Sequence of chain 1.A:
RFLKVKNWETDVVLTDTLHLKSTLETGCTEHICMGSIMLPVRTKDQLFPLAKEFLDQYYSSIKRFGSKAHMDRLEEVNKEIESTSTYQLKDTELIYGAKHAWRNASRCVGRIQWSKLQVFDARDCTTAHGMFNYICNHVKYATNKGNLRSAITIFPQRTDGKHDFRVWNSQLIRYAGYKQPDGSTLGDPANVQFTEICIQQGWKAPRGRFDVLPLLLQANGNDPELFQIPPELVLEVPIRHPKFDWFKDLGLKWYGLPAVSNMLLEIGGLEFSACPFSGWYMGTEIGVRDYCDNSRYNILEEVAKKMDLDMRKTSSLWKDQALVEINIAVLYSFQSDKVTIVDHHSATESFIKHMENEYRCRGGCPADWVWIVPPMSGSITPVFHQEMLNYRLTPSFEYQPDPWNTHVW

Binding-site contacts:
Ligand atom F13 contacts residue PHE288 of chain 1.B at 3.6 Å.
Ligand atom C5' contacts residue TRP382 of chain 1.B at 3.4 Å (hydrophobic).
Ligand atom C2 contacts residue GLN182 of chain 1.B at 3.2 Å.
Ligand atom C3 contacts residue HEM1 of chain 1.H at 3.8 Å.
Ligand atom C3 contacts residue VAL271 of chain 1.B at 3.8 Å (hydrophobic).
Ligand atom C14 contacts residue HEM1 of chain 1.H at 3.6 Å.
Ligand atom O1 contacts residue HEM1 of chain 1.H at 3.1 Å (h-bond).
Ligand atom F13 contacts residue HEM1 of chain 1.H at 3.7 Å.
Ligand atom F13 contacts residue PRO269 of chain 1.B at 3.7 Å.
Ligand atom C16 contacts residue HEM1 of chain 1.H at 3.7 Å.
Ligand atom N6A contacts residue TYR410 of chain 1.B at 3.8 Å.
Ligand atom N1A contacts residue TRP382 of chain 1.B at 3.7 Å.
Ligand atom C16 contacts residue GLU296 of chain 1.B at 3.1 Å.
Ligand atom N1' contacts residue H4B1 of chain 1.I at 2.8 Å (h-bond).
Ligand atom C4 contacts residue HEM1 of chain 1.H at 3.3 Å.
Ligand atom C12 contacts residue VAL271 of chain 1.B at 3.8 Å (hydrophobic).
Ligand atom C2A contacts residue HEM1 of chain 1.H at 3.5 Å.
Ligand atom N1' contacts residue HEM1 of chain 1.H at 2.7 Å (h-bond).
Ligand atom C6A contacts residue HEM1 of chain 1.H at 3.5 Å.
Ligand atom C5' contacts residue H4B1 of chain 1.I at 3.3 Å.
Ligand atom C2' contacts residue HEM1 of chain 1.H at 3.4 Å.
Ligand atom N2 contacts residue HEM1 of chain 1.H at 2.9 Å (h-bond).
Ligand atom C15 contacts residue TRP291 of chain 1.B at 3.5 Å (hydrophobic).
Ligand atom C15 contacts residue HEM1 of chain 1.H at 3.6 Å.
Ligand atom C15 contacts residue GLU296 of chain 1.B at 3.6 Å.
Ligand atom C5' contacts residue HEM1 of chain 1.H at 3.4 Å.
Ligand atom C1 contacts residue GLN182 of chain 1.B at 3.5 Å.
Ligand atom C4 contacts residue VAL271 of chain 1.B at 3.8 Å (hydrophobic).
Ligand atom N6A contacts residue HEM1 of chain 1.H at 2.8 Å (h-bond).
Ligand atom C1 contacts residue HEM1 of chain 1.H at 3.6 Å.
Ligand atom F13 contacts residue SER289 of chain 1.B at 3.6 Å.
Ligand atom C4A contacts residue TYR410 of chain 1.B at 3.7 Å (hydrophobic).
Ligand atom F13 contacts residue GLY290 of chain 1.B at 3.2 Å.
Ligand atom C7A contacts residue HEM1 of chain 1.H at 3.5 Å.
Ligand atom C6A contacts residue TYR410 of chain 1.B at 3.5 Å (hydrophobic).
Ligand atom N6A contacts residue ARG118 of chain 1.B at 3.5 Å (salt-bridge).
Ligand atom N1A contacts residue HEM1 of chain 1.H at 2.7 Å (h-bond).
Ligand atom C8A contacts residue TRP10 of chain 1.A at 3.7 Å (hydrophobic).
Ligand atom C3 contacts residue GLU296 of chain 1.B at 3.6 Å.
Ligand atom C5A contacts residue TYR410 of chain 1.B at 3.5 Å (hydrophobic).

Sequence of chain 1.B:
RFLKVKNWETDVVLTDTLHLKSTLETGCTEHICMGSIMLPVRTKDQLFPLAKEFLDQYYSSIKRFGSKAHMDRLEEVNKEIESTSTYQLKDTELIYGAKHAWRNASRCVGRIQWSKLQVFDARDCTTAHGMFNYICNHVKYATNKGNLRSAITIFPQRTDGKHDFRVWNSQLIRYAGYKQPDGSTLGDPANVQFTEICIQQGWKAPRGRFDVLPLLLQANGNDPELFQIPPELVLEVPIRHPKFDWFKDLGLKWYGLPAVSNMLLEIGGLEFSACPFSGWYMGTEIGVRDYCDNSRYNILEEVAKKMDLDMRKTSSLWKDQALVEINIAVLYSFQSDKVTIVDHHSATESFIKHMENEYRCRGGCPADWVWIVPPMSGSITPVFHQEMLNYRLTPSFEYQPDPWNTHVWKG

A small-molecule ligand and the protein it binds are described below.
Small molecule (SMILES): Cc1cc(N)nc(C[C@@H]2CNC[C@@H]2OCCNCCc2cccc(F)c2)c1